Sequence of chain 1.C:
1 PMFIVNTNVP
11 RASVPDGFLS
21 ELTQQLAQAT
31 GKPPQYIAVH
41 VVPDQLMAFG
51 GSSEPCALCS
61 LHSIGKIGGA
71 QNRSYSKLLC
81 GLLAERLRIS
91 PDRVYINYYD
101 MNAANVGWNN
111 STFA

Binding-site contacts:
Ligand atom C5 contacts residue ILE64 of chain 1.B at 3.7 Å (hydrophobic).
Ligand atom C2 contacts residue TYR95 of chain 1.C at 3.5 Å (hydrophobic).
Ligand atom O2 contacts residue LYS32 of chain 1.B at 3.3 Å (salt-bridge).
Ligand atom C1 contacts residue PRO1 of chain 1.B at 3.8 Å (hydrophobic).
Ligand atom C4 contacts residue MET101 of chain 1.B at 3.8 Å (hydrophobic).
Ligand atom C5 contacts residue VAL106 of chain 1.B at 4.0 Å (hydrophobic).
Ligand atom C6 contacts residue PRO1 of chain 1.B at 3.8 Å (hydrophobic).
Ligand atom C3 contacts residue ASN97 of chain 1.C at 3.3 Å.
Ligand atom C2 contacts residue MET2 of chain 1.B at 3.8 Å (hydrophobic).
Ligand atom O1 contacts residue HIS62 of chain 1.B at 3.3 Å.
Ligand atom C1 contacts residue VAL106 of chain 1.B at 4.0 Å (hydrophobic).
Ligand atom C4 contacts residue SER63 of chain 1.B at 3.9 Å.
Ligand atom O1 contacts residue ASN97 of chain 1.C at 2.6 Å (h-bond).
Ligand atom C4 contacts residue ASN97 of chain 1.C at 3.6 Å.
Ligand atom C10 contacts residue PHE113 of chain 1.B at 3.8 Å (hydrophobic).
Ligand atom C1 contacts residue TYR95 of chain 1.C at 3.5 Å (hydrophobic).
Ligand atom N1 contacts residue PRO1 of chain 1.B at 3.8 Å.
Ligand atom C3 contacts residue HIS62 of chain 1.B at 3.7 Å.
Ligand atom O1 contacts residue MET2 of chain 1.B at 3.4 Å.
Ligand atom C2 contacts residue VAL106 of chain 1.B at 4.0 Å (hydrophobic).
Ligand atom C3 contacts residue MET2 of chain 1.B at 3.9 Å (hydrophobic).
Ligand atom C8 contacts residue PHE113 of chain 1.B at 3.9 Å (hydrophobic).
Ligand atom C3 contacts residue VAL106 of chain 1.B at 4.0 Å (hydrophobic).
Ligand atom N1 contacts residue ILE64 of chain 1.B at 3.3 Å (h-bond).
Ligand atom C4 contacts residue VAL106 of chain 1.B at 3.9 Å (hydrophobic).
Ligand atom C5 contacts residue SER63 of chain 1.B at 3.6 Å.
Ligand atom C5 contacts residue HIS62 of chain 1.B at 3.9 Å.
Ligand atom C7 contacts residue PRO1 of chain 1.B at 3.4 Å (hydrophobic).
Ligand atom O3 contacts residue LYS32 of chain 1.B at 3.0 Å (salt-bridge).
Ligand atom C9 contacts residue PRO1 of chain 1.B at 4.0 Å (hydrophobic).
Ligand atom C7 contacts residue ILE64 of chain 1.B at 4.0 Å (hydrophobic).
Ligand atom C11 contacts residue LYS32 of chain 1.B at 4.0 Å.
Ligand atom C12 contacts residue TYR36 of chain 1.B at 3.5 Å (hydrophobic).
Ligand atom C8 contacts residue PRO1 of chain 1.B at 3.5 Å (hydrophobic).
Ligand atom C6 contacts residue VAL106 of chain 1.B at 4.0 Å (hydrophobic).
Ligand atom O2 contacts residue ILE64 of chain 1.B at 3.9 Å.
Ligand atom C8 contacts residue TYR95 of chain 1.C at 3.4 Å (hydrophobic).
Ligand atom O2 contacts residue PRO1 of chain 1.B at 4.0 Å.
Ligand atom C4 contacts residue HIS62 of chain 1.B at 3.5 Å.
Ligand atom O3 contacts residue TYR36 of chain 1.B at 4.1 Å.

A small-molecule ligand and the protein it binds are described below.
Small molecule (SMILES): COC(=O)C[C@H]1CC(c2ccc(O)cc2)=NO1

Sequence of chain 1.B:
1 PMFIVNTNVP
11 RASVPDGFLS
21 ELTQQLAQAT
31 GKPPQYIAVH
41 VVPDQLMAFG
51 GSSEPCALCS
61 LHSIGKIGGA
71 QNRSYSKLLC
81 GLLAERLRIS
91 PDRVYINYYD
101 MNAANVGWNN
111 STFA